Sequence of chain 1.C:
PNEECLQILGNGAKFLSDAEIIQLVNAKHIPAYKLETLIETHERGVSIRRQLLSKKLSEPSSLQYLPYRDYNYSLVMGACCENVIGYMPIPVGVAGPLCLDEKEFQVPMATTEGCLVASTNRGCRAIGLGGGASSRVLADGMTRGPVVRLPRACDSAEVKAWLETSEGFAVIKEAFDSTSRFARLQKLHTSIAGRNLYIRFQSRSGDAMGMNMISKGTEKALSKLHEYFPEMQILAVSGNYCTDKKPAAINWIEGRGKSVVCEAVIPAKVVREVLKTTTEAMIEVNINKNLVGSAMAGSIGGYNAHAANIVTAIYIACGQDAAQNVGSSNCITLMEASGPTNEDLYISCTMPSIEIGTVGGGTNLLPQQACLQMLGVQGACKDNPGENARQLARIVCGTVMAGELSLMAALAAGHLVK

Sequence of chain 1.D:
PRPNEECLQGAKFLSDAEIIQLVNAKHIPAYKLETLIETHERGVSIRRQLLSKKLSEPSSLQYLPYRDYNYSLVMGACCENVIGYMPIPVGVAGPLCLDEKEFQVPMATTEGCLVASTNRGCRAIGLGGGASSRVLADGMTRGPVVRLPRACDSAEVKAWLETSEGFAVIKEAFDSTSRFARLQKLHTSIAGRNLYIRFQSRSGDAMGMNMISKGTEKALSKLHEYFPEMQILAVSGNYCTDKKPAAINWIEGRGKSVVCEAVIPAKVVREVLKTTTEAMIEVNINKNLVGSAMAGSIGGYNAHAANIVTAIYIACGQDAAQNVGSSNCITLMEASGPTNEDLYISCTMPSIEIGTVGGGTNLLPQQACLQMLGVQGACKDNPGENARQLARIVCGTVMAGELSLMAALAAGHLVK

Binding-site contacts:
Ligand atom C10 contacts residue ASP256 of chain 1.C at 3.4 Å.
Ligand atom O7 contacts residue SER250 of chain 1.C at 2.5 Å (h-bond).
Ligand atom C20 contacts residue SER418 of chain 1.D at 3.5 Å.
Ligand atom C36 contacts residue ALA317 of chain 1.D at 3.5 Å (hydrophobic).
Ligand atom C7 contacts residue GLU125 of chain 1.D at 3.3 Å.
Ligand atom O2 contacts residue SER131 of chain 1.D at 2.6 Å (h-bond).
Ligand atom O3 contacts residue ARG156 of chain 1.C at 2.7 Å (salt-bridge).
Ligand atom O4 contacts residue ASN321 of chain 1.D at 2.9 Å (h-bond).
Ligand atom C9 contacts residue GLU125 of chain 1.D at 3.7 Å.
Ligand atom N1 contacts residue LYS430 of chain 1.D at 3.5 Å.
Ligand atom O4 contacts residue GLU125 of chain 1.D at 2.7 Å (salt-bridge).
Ligand atom C35 contacts residue ALA317 of chain 1.D at 3.3 Å (hydrophobic).
Ligand atom O7 contacts residue LYS258 of chain 1.C at 2.9 Å (salt-bridge).
Ligand atom C16 contacts residue ARG134 of chain 1.D at 3.7 Å.
Ligand atom C3 contacts residue SER131 of chain 1.D at 3.7 Å.
Ligand atom C11 contacts residue ASP256 of chain 1.C at 3.4 Å.
Ligand atom O6 contacts residue SER250 of chain 1.C at 3.6 Å (h-bond).
Ligand atom C2 contacts residue LEU419 of chain 1.D at 3.4 Å (hydrophobic).
Ligand atom C13 contacts residue HIS318 of chain 1.D at 3.5 Å.
Ligand atom O7 contacts residue ASN252 of chain 1.C at 3.6 Å (h-bond).
Ligand atom C36 contacts residue SER250 of chain 1.C at 3.4 Å.
Ligand atom O4 contacts residue LYS257 of chain 1.C at 3.0 Å (salt-bridge).
Ligand atom C15 contacts residue ARG134 of chain 1.D at 3.7 Å.
Ligand atom C17 contacts residue SER131 of chain 1.D at 3.3 Å.
Ligand atom C36 contacts residue LYS301 of chain 1.D at 3.5 Å.
Ligand atom C12 contacts residue LEU419 of chain 1.D at 3.7 Å (hydrophobic).
Ligand atom C20 contacts residue ARG134 of chain 1.D at 3.7 Å.
Ligand atom C14 contacts residue VAL429 of chain 1.D at 3.4 Å (hydrophobic).
Ligand atom C35 contacts residue LYS258 of chain 1.C at 3.5 Å.
Ligand atom C7 contacts residue LYS430 of chain 1.D at 3.5 Å.
Ligand atom C18 contacts residue ALA130 of chain 1.D at 3.4 Å (hydrophobic).
Ligand atom C4 contacts residue VAL429 of chain 1.D at 3.8 Å (hydrophobic).
Ligand atom C36 contacts residue LYS258 of chain 1.C at 3.2 Å.
Ligand atom O7 contacts residue LYS301 of chain 1.D at 3.1 Å (salt-bridge).
Ligand atom O3 contacts residue ASP256 of chain 1.C at 2.6 Å (salt-bridge).
Ligand atom C19 contacts residue VAL429 of chain 1.D at 3.6 Å (hydrophobic).
Ligand atom C5 contacts residue LEU419 of chain 1.D at 3.6 Å (hydrophobic).
Ligand atom O6 contacts residue LYS301 of chain 1.D at 3.0 Å (salt-bridge).
Ligand atom C19 contacts residue HIS427 of chain 1.D at 3.6 Å.
Ligand atom C1 contacts residue LEU419 of chain 1.D at 3.3 Å (hydrophobic).

The protein below binds the small molecule below.
Small molecule (SMILES): CCc1c(C(=O)Nc2ccc(-c3ccccc3)cc2)c2c(n1CC[C@@H](O)C[C@@H](O)CC(=O)O)CCCCC2